Binding-site contacts:
Ligand atom C7 contacts residue ACT1 of chain 1.E at 4.0 Å.
Ligand atom N contacts residue ACT1 of chain 1.E at 3.9 Å.
Ligand atom O2 contacts residue CYS23 of chain 1.A at 3.0 Å (h-bond).
Ligand atom CL contacts residue SER173 of chain 1.A at 3.5 Å.
Ligand atom C4 contacts residue THR22 of chain 1.A at 3.6 Å.
Ligand atom O1 contacts residue PRO24 of chain 1.A at 3.3 Å.
Ligand atom CL contacts residue LEU260 of chain 1.A at 3.3 Å.
Ligand atom C16 contacts residue PRO24 of chain 1.A at 4.1 Å (hydrophobic).
Ligand atom C8 contacts residue PRO24 of chain 1.A at 3.9 Å (hydrophobic).
Ligand atom C6 contacts residue TYR20 of chain 1.A at 3.9 Å (hydrophobic).
Ligand atom O2 contacts residue PHE25 of chain 1.A at 3.2 Å.
Ligand atom C12 contacts residue THR22 of chain 1.A at 3.5 Å.
Ligand atom CL contacts residue TYR176 of chain 1.A at 3.3 Å.
Ligand atom C12 contacts residue VAL256 of chain 1.A at 3.6 Å (hydrophobic).
Ligand atom C14 contacts residue VAL163 of chain 1.A at 3.6 Å (hydrophobic).
Ligand atom C14 contacts residue TYR164 of chain 1.A at 3.2 Å (hydrophobic).
Ligand atom C5 contacts residue THR22 of chain 1.A at 3.7 Å.
Ligand atom O1 contacts residue ILE159 of chain 1.A at 3.5 Å.
Ligand atom C11 contacts residue VAL256 of chain 1.A at 3.3 Å (hydrophobic).
Ligand atom C2 contacts residue TYR20 of chain 1.A at 4.1 Å (hydrophobic).
Ligand atom C1 contacts residue CYS23 of chain 1.A at 4.0 Å (hydrophobic).
Ligand atom C6 contacts residue PRO47 of chain 1.A at 3.5 Å (hydrophobic).
Ligand atom O3 contacts residue TYR20 of chain 1.A at 4.0 Å.
Ligand atom C contacts residue CYS23 of chain 1.A at 4.0 Å (hydrophobic).
Ligand atom C8 contacts residue ACT1 of chain 1.E at 3.9 Å.
Ligand atom C15 contacts residue TYR164 of chain 1.A at 3.4 Å (hydrophobic).
Ligand atom C11 contacts residue ILE159 of chain 1.A at 3.9 Å (hydrophobic).
Ligand atom C5 contacts residue ILE177 of chain 1.A at 4.0 Å (hydrophobic).
Ligand atom C1 contacts residue ACT1 of chain 1.E at 4.1 Å.
Ligand atom C9 contacts residue PRO24 of chain 1.A at 3.6 Å (hydrophobic).
Ligand atom N contacts residue PRO24 of chain 1.A at 3.7 Å.
Ligand atom C10 contacts residue THR22 of chain 1.A at 3.9 Å.
Ligand atom O contacts residue TYR20 of chain 1.A at 3.5 Å.
Ligand atom C13 contacts residue ILE177 of chain 1.A at 4.0 Å (hydrophobic).
Ligand atom C14 contacts residue ILE177 of chain 1.A at 3.5 Å (hydrophobic).
Ligand atom C13 contacts residue VAL163 of chain 1.A at 4.0 Å (hydrophobic).
Ligand atom C18 contacts residue CYS23 of chain 1.A at 3.9 Å (hydrophobic).
Ligand atom C15 contacts residue ILE177 of chain 1.A at 4.0 Å (hydrophobic).
Ligand atom C10 contacts residue ILE159 of chain 1.A at 4.0 Å (hydrophobic).
Ligand atom C11 contacts residue THR22 of chain 1.A at 3.0 Å.

The protein below binds the small molecule below.
Small molecule (SMILES): COc1ccc2c(c1)c(CC(=O)O)c(C)n2C(=O)c1ccc(Cl)cc1

Sequence of chain 1.A:
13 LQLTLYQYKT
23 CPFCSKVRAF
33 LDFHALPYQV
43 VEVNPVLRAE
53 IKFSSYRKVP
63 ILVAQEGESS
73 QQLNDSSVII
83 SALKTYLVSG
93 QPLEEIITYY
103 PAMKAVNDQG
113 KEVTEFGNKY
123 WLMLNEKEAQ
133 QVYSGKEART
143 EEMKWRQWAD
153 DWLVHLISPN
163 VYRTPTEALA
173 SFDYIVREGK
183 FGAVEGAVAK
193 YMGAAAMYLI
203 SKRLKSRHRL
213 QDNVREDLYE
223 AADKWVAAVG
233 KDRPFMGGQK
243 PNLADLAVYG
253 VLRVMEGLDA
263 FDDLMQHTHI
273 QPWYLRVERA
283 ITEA